A protein and the small-molecule ligand that binds it are described below.
Small molecule (SMILES): CCCCCCCCCCO[C@@H]1O[C@H](CO)[C@@H](O[C@H]2O[C@H](CO)[C@@H](O)[C@H](O)[C@H]2O)[C@H](O)[C@H]1O

Sequence of chain 1.Z:
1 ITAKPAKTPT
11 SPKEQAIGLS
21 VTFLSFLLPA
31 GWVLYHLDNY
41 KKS

Sequence of chain 1.Q:
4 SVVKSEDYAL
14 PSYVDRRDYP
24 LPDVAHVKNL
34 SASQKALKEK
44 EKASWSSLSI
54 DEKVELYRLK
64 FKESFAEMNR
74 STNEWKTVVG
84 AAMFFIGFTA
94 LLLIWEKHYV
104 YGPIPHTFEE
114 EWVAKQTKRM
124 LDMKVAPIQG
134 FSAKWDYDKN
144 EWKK

Sequence of chain 1.Y:
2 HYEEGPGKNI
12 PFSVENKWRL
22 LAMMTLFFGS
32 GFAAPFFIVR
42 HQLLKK

Sequence of chain 1.N:
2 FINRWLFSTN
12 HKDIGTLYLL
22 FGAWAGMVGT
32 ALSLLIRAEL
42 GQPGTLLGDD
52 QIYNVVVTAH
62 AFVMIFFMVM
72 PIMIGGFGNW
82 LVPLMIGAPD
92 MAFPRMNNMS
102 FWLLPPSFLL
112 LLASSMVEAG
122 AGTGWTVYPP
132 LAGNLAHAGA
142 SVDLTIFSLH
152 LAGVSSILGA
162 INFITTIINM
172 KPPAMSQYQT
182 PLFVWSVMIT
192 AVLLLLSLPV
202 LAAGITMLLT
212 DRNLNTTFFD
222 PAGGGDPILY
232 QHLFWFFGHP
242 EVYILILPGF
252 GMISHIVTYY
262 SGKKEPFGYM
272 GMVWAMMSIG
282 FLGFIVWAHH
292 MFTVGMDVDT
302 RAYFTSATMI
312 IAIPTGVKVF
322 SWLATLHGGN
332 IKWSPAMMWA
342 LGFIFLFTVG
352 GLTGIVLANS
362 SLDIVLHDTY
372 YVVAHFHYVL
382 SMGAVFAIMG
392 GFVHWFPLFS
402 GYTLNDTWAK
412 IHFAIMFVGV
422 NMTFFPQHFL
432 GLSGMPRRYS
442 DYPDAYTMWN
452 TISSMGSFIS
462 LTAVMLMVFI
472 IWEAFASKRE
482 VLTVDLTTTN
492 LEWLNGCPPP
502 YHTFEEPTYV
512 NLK

Binding-site contacts:
Ligand atom C37 contacts residue LEU34 of chain 1.Z at 3.7 Å (hydrophobic).
Ligand atom O1 contacts residue TYR35 of chain 1.Z at 3.4 Å.
Ligand atom O49 contacts residue LEU28 of chain 1.Z at 3.2 Å (h-bond).
Ligand atom C43 contacts residue PHE459 of chain 1.N at 3.7 Å (hydrophobic).
Ligand atom C37 contacts residue ALA30 of chain 1.Z at 4.0 Å (hydrophobic).
Ligand atom C1 contacts residue TRP32 of chain 1.Z at 3.5 Å (hydrophobic).
Ligand atom C10 contacts residue TYR35 of chain 1.Z at 4.0 Å (hydrophobic).
Ligand atom C43 contacts residue LEU35 of chain 1.N at 4.0 Å (hydrophobic).
Ligand atom O6 contacts residue TYR35 of chain 1.Z at 3.7 Å.
Ligand atom O5 contacts residue TRP98 of chain 1.Q at 3.6 Å.
Ligand atom C57 contacts residue TRP98 of chain 1.Q at 3.6 Å (hydrophobic).
Ligand atom C18 contacts residue LEU28 of chain 1.Z at 4.1 Å (hydrophobic).
Ligand atom C9 contacts residue TYR35 of chain 1.Z at 4.0 Å (hydrophobic).
Ligand atom C1 contacts residue GLY31 of chain 1.Z at 3.6 Å.
Ligand atom O6 contacts residue TYR102 of chain 1.Q at 3.8 Å.
Ligand atom O16 contacts residue LEU28 of chain 1.Z at 3.8 Å.
Ligand atom C4 contacts residue TRP98 of chain 1.Q at 3.9 Å (hydrophobic).
Ligand atom C19 contacts residue LEU27 of chain 1.Z at 3.3 Å (hydrophobic).
Ligand atom C28 contacts residue TRP98 of chain 1.Q at 3.9 Å (hydrophobic).
Ligand atom O3 contacts residue HIS36 of chain 1.Z at 3.6 Å.
Ligand atom C43 contacts residue PHE37 of chain 1.Y at 4.1 Å (hydrophobic).
Ligand atom C6 contacts residue TRP98 of chain 1.Q at 3.9 Å (hydrophobic).
Ligand atom C28 contacts residue GLY31 of chain 1.Z at 4.0 Å.
Ligand atom O16 contacts residue LEU27 of chain 1.Z at 4.1 Å.
Ligand atom C1 contacts residue LEU28 of chain 1.Z at 3.9 Å (hydrophobic).
Ligand atom C25 contacts residue LEU27 of chain 1.Z at 4.0 Å (hydrophobic).
Ligand atom C22 contacts residue TRP98 of chain 1.Q at 3.6 Å (hydrophobic).
Ligand atom C31 contacts residue TRP98 of chain 1.Q at 3.9 Å (hydrophobic).
Ligand atom O61 contacts residue TRP98 of chain 1.Q at 3.3 Å (h-bond).
Ligand atom C2 contacts residue TRP32 of chain 1.Z at 3.9 Å (hydrophobic).
Ligand atom O55 contacts residue TRP32 of chain 1.Z at 3.3 Å.
Ligand atom C25 contacts residue TRP98 of chain 1.Q at 4.1 Å (hydrophobic).
Ligand atom O16 contacts residue GLY31 of chain 1.Z at 4.0 Å.
Ligand atom C28 contacts residue LEU27 of chain 1.Z at 3.8 Å (hydrophobic).
Ligand atom C25 contacts residue LEU95 of chain 1.Q at 3.7 Å (hydrophobic).
Ligand atom C34 contacts residue PHE459 of chain 1.N at 3.9 Å (hydrophobic).
Ligand atom O61 contacts residue TYR102 of chain 1.Q at 4.1 Å.
Ligand atom C34 contacts residue LEU27 of chain 1.Z at 3.8 Å (hydrophobic).
Ligand atom O49 contacts residue TRP32 of chain 1.Z at 3.7 Å.
Ligand atom C19 contacts residue GLY31 of chain 1.Z at 3.9 Å.